Sequence of chain 1.B:
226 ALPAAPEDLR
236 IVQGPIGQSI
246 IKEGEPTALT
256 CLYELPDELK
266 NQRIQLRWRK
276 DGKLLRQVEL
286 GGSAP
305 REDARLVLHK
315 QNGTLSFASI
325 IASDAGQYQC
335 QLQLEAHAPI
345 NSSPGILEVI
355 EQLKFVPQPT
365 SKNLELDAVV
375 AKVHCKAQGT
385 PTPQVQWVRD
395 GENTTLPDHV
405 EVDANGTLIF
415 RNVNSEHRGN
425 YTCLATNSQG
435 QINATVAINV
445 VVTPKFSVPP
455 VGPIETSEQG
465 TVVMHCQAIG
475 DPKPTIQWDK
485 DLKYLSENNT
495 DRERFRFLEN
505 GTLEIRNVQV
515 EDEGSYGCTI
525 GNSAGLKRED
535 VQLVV

Binding-site contacts:
Ligand atom C7 contacts residue THR506 of chain 1.B at 4.2 Å.
Ligand atom O5 contacts residue LEU502 of chain 1.B at 4.3 Å.
Ligand atom C1 contacts residue ASN504 of chain 1.B at 1.4 Å.
Ligand atom C2 contacts residue ASN504 of chain 1.B at 2.4 Å.
Ligand atom O7 contacts residue GLN471 of chain 1.B at 4.1 Å.
Ligand atom C1 contacts residue THR506 of chain 1.B at 3.2 Å.
Ligand atom C2 contacts residue THR506 of chain 1.B at 3.6 Å.
Ligand atom C8 contacts residue GLN471 of chain 1.B at 3.6 Å.
Ligand atom C3 contacts residue ASN504 of chain 1.B at 3.8 Å.
Ligand atom C4 contacts residue ASN504 of chain 1.B at 4.2 Å.
Ligand atom N2 contacts residue THR506 of chain 1.B at 3.1 Å (h-bond).
Ligand atom C8 contacts residue VAL452 of chain 1.B at 3.8 Å (hydrophobic).
Ligand atom C2 contacts residue HIS469 of chain 1.B at 4.3 Å.
Ligand atom O5 contacts residue ASN504 of chain 1.B at 2.4 Å (h-bond).
Ligand atom O3 contacts residue HIS469 of chain 1.B at 3.5 Å.
Ligand atom C7 contacts residue GLN471 of chain 1.B at 3.7 Å.
Ligand atom C5 contacts residue LEU502 of chain 1.B at 4.1 Å (hydrophobic).
Ligand atom C7 contacts residue HIS469 of chain 1.B at 3.9 Å.
Ligand atom N2 contacts residue GLN471 of chain 1.B at 4.1 Å.
Ligand atom O7 contacts residue ASN504 of chain 1.B at 4.2 Å.
Ligand atom C5 contacts residue ASN504 of chain 1.B at 3.7 Å.
Ligand atom C3 contacts residue THR506 of chain 1.B at 4.0 Å.
Ligand atom C8 contacts residue HIS469 of chain 1.B at 3.6 Å.
Ligand atom C7 contacts residue ASN504 of chain 1.B at 3.7 Å.
Ligand atom N2 contacts residue ASN504 of chain 1.B at 2.9 Å (h-bond).
Ligand atom C8 contacts residue THR506 of chain 1.B at 4.5 Å.
Ligand atom C6 contacts residue LEU502 of chain 1.B at 4.4 Å (hydrophobic).
Ligand atom N2 contacts residue HIS469 of chain 1.B at 3.4 Å (h-bond).
Ligand atom O5 contacts residue THR506 of chain 1.B at 4.3 Å.
Ligand atom C3 contacts residue HIS469 of chain 1.B at 3.6 Å.

A protein and the small-molecule ligand that binds it are described below.
Small molecule (SMILES): CC(=O)N[C@@H]1[C@@H](O)[C@H](O)[C@@H](CO)O[C@H]1O